Binding-site contacts:
Ligand atom OP1 contacts residue LYS18 of chain 52.B at 3.3 Å (salt-bridge).
Ligand atom OP2 contacts residue THR17 of chain 53.B at 3.2 Å.
Ligand atom O2' contacts residue THR17 of chain 53.B at 3.3 Å (h-bond).
Ligand atom N2 contacts residue ALA56 of chain 55.B at 3.3 Å (h-bond).
Ligand atom O4 contacts residue ASN205 of chain 55.A at 3.4 Å (h-bond).
Ligand atom C1' contacts residue ARG55 of chain 55.B at 3.4 Å.
Ligand atom O3' contacts residue ARG55 of chain 55.B at 3.6 Å.
Ligand atom O2 contacts residue ARG55 of chain 55.B at 3.2 Å (salt-bridge).
Ligand atom N3 contacts residue ASN205 of chain 55.A at 3.7 Å.
Ligand atom O4 contacts residue ARG68 of chain 55.B at 3.7 Å.
Ligand atom O2' contacts residue ARG55 of chain 55.B at 2.7 Å (salt-bridge).
Ligand atom O3' contacts residue TYR19 of chain 52.B at 3.0 Å (h-bond).
Ligand atom P contacts residue TYR19 of chain 52.B at 3.7 Å.
Ligand atom OP2 contacts residue ARG202 of chain 55.A at 2.5 Å (salt-bridge).
Ligand atom C5 contacts residue TRP21 of chain 53.B at 3.4 Å (hydrophobic).
Ligand atom O2 contacts residue TYR58 of chain 55.B at 3.8 Å.
Ligand atom OP1 contacts residue TYR19 of chain 52.B at 3.1 Å (h-bond).
Ligand atom C6 contacts residue TYR58 of chain 55.B at 3.5 Å (hydrophobic).
Ligand atom C5' contacts residue ARG202 of chain 55.A at 3.0 Å.
Ligand atom C2 contacts residue ALA56 of chain 55.B at 3.7 Å (hydrophobic).
Ligand atom O6 contacts residue TYR58 of chain 55.B at 3.0 Å (h-bond).
Ligand atom P contacts residue ARG202 of chain 55.A at 3.8 Å.
Ligand atom O4' contacts residue CYS203 of chain 55.A at 3.5 Å (h-bond).
Ligand atom N2 contacts residue ARG55 of chain 55.B at 3.7 Å.
Ligand atom C2 contacts residue TRP21 of chain 53.B at 3.8 Å (hydrophobic).
Ligand atom C4 contacts residue ARG68 of chain 55.B at 3.7 Å.
Ligand atom N1 contacts residue ALA56 of chain 55.B at 3.2 Å (h-bond).
Ligand atom C1' contacts residue TRP21 of chain 53.B at 3.7 Å (hydrophobic).
Ligand atom O4' contacts residue TRP21 of chain 53.B at 3.6 Å.
Ligand atom C6 contacts residue TRP21 of chain 53.B at 3.3 Å (hydrophobic).
Ligand atom O4 contacts residue TRP21 of chain 53.B at 3.6 Å.
Ligand atom O2' contacts residue TYR19 of chain 52.B at 3.4 Å.
Ligand atom N2 contacts residue THR17 of chain 53.B at 3.8 Å.
Ligand atom C4 contacts residue TRP21 of chain 53.B at 3.7 Å (hydrophobic).
Ligand atom N3 contacts residue TRP21 of chain 53.B at 3.8 Å.
Ligand atom N1 contacts residue TYR58 of chain 55.B at 3.6 Å.
Ligand atom N1 contacts residue TRP21 of chain 53.B at 3.5 Å.
Ligand atom N3 contacts residue ARG55 of chain 55.B at 3.5 Å (salt-bridge).
Ligand atom OP2 contacts residue MET15 of chain 53.B at 3.5 Å.
Ligand atom C2' contacts residue ARG55 of chain 55.B at 3.6 Å.

This small molecule binds to this protein.
Small molecule (SMILES): Nc1nc(=O)c2ncn([C@@H]3O[C@H](CO)[C@@H](O[P](=O)(O)OC[C@H]4O[C@@H](n5ccc(=O)[nH]c5=O)[C@H](O)[C@@H]4O[P](=O)(O)OC[C@H]4O[C@@H](n5ccc(=O)[nH]c5=O)[C@H](O)[C@@H]4O[P](=O)(O)OC[C@H]4O[C@@H](n5ccc(=O)[nH]c5=O)[C@H](O)[C@@H]4O[P](=O)(O)OC[C@H]4O[C@@H](n5ccc(=O)[nH]c5=O)[C@H](O)[C@@H]4O[P](=O)(O)OC[C@H]4O[C@@H](n5ccc(=O)[nH]c5=O)[C@H](O)[C@@H]4O)[C@H]3O)c2[nH]1

Sequence of chain 52.B:
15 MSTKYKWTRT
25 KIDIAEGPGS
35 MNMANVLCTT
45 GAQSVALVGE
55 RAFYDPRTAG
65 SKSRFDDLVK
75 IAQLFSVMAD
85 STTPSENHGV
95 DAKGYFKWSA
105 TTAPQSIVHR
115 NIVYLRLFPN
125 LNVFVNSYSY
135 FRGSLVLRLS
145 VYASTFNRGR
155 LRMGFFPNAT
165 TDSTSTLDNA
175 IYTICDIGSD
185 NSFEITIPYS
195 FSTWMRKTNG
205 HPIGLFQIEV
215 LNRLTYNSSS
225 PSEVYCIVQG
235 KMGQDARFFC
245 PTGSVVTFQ

Sequence of chain 53.B:
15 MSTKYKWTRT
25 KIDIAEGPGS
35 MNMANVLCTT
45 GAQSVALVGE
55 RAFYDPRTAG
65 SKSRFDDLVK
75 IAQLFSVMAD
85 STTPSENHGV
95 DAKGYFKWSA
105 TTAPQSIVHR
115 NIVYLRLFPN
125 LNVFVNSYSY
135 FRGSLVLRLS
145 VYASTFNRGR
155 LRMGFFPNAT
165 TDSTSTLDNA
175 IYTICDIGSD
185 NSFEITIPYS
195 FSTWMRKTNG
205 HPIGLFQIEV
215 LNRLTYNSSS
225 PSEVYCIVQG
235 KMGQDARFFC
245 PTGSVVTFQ

Sequence of chain 55.A:
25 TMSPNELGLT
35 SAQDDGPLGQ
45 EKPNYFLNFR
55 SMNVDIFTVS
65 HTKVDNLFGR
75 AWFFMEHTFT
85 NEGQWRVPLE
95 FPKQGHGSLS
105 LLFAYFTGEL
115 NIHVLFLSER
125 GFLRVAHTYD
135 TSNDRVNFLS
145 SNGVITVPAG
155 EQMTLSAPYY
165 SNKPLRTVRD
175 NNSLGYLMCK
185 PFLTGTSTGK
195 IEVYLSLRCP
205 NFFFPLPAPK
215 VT

Sequence of chain 55.B:
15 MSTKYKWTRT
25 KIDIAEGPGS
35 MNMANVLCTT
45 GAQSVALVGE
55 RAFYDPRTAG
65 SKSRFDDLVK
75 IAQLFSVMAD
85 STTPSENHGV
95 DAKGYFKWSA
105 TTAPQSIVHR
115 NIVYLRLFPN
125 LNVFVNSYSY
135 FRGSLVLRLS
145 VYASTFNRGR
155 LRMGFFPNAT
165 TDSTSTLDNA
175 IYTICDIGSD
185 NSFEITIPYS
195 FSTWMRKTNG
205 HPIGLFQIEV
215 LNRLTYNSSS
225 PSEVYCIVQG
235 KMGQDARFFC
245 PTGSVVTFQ